Binding-site contacts:
Ligand atom P contacts residue SER89 of chain 1.A at 3.7 Å.
Ligand atom O3P contacts residue SER62 of chain 1.C at 3.8 Å.
Ligand atom O2 contacts residue ARG113 of chain 1.C at 3.6 Å (salt-bridge).
Ligand atom P contacts residue ARG113 of chain 1.C at 3.6 Å.
Ligand atom N2 contacts residue MET274 of chain 1.C at 2.8 Å (h-bond).
Ligand atom O4 contacts residue ARG235 of chain 1.C at 3.2 Å (salt-bridge).
Ligand atom P contacts residue SER62 of chain 1.C at 3.7 Å.
Ligand atom O4 contacts residue LYS92 of chain 1.A at 2.8 Å (salt-bridge).
Ligand atom C1 contacts residue MET274 of chain 1.C at 3.5 Å (hydrophobic).
Ligand atom C5 contacts residue GLN237 of chain 1.C at 3.7 Å.
Ligand atom O1 contacts residue ARG113 of chain 1.C at 3.3 Å (salt-bridge).
Ligand atom O2 contacts residue ARG174 of chain 1.C at 3.2 Å (salt-bridge).
Ligand atom C1 contacts residue GLN144 of chain 1.C at 3.6 Å.
Ligand atom C2 contacts residue THR175 of chain 1.C at 3.7 Å.
Ligand atom O2P contacts residue ARG113 of chain 1.C at 2.9 Å (salt-bridge).
Ligand atom O3P contacts residue SER89 of chain 1.A at 3.1 Å (h-bond).
Ligand atom O3 contacts residue THR175 of chain 1.C at 3.6 Å.
Ligand atom C1P contacts residue ARG64 of chain 1.C at 3.6 Å.
Ligand atom O1 contacts residue THR65 of chain 1.C at 3.0 Å (h-bond).
Ligand atom O2P contacts residue THR65 of chain 1.C at 3.0 Å (h-bond).
Ligand atom O2 contacts residue LYS92 of chain 1.A at 3.0 Å (salt-bridge).
Ligand atom C5 contacts residue ARG235 of chain 1.C at 3.7 Å.
Ligand atom O1P contacts residue LYS92 of chain 1.A at 2.8 Å (salt-bridge).
Ligand atom O3 contacts residue ARG174 of chain 1.C at 2.8 Å (salt-bridge).
Ligand atom O3P contacts residue ARG64 of chain 1.C at 2.8 Å (salt-bridge).
Ligand atom O3 contacts residue HIS141 of chain 1.C at 3.4 Å.
Ligand atom O1 contacts residue HIS141 of chain 1.C at 2.7 Å (h-bond).
Ligand atom O3P contacts residue THR63 of chain 1.C at 2.7 Å (h-bond).
Ligand atom O5 contacts residue ARG235 of chain 1.C at 3.0 Å (salt-bridge).
Ligand atom C1P contacts residue MET274 of chain 1.C at 3.3 Å (hydrophobic).
Ligand atom C3 contacts residue MET274 of chain 1.C at 3.7 Å (hydrophobic).
Ligand atom O5 contacts residue GLN237 of chain 1.C at 2.9 Å (h-bond).
Ligand atom O2P contacts residue THR63 of chain 1.C at 3.5 Å (h-bond).
Ligand atom C4 contacts residue HIS141 of chain 1.C at 3.7 Å.
Ligand atom O2P contacts residue SER62 of chain 1.C at 2.4 Å (h-bond).
Ligand atom O1P contacts residue SER89 of chain 1.A at 3.1 Å (h-bond).
Ligand atom O1P contacts residue ARG113 of chain 1.C at 3.0 Å (salt-bridge).
Ligand atom P contacts residue THR63 of chain 1.C at 3.6 Å.
Ligand atom C4 contacts residue ARG174 of chain 1.C at 3.5 Å.
Ligand atom O1 contacts residue GLN144 of chain 1.C at 2.9 Å (h-bond).

Sequence of chain 1.A:
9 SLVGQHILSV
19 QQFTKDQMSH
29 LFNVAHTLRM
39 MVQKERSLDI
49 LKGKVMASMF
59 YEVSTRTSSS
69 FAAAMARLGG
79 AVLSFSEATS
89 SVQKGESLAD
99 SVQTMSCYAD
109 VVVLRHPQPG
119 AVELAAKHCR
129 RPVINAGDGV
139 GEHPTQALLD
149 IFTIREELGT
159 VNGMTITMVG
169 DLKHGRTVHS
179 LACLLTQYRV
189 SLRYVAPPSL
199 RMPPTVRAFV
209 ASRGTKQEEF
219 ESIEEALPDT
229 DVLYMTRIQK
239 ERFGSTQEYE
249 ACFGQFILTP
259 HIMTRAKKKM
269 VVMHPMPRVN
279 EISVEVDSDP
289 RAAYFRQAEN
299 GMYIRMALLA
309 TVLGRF

The small molecule below binds the protein below.
Small molecule (SMILES): O=C(O)C[C@H](NC(=O)CP(=O)(O)O)C(=O)O

Sequence of chain 1.C:
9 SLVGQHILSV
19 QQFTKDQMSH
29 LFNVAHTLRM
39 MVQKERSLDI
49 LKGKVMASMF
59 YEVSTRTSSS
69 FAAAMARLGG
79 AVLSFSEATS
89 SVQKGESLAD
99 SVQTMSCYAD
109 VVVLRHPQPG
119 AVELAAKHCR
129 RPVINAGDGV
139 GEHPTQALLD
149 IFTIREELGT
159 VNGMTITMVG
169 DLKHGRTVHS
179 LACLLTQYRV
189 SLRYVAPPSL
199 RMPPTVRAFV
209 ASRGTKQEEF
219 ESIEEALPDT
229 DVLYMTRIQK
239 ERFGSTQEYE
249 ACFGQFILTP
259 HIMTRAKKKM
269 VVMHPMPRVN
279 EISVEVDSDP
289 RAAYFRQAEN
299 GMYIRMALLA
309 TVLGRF